Sequence of chain 1.D:
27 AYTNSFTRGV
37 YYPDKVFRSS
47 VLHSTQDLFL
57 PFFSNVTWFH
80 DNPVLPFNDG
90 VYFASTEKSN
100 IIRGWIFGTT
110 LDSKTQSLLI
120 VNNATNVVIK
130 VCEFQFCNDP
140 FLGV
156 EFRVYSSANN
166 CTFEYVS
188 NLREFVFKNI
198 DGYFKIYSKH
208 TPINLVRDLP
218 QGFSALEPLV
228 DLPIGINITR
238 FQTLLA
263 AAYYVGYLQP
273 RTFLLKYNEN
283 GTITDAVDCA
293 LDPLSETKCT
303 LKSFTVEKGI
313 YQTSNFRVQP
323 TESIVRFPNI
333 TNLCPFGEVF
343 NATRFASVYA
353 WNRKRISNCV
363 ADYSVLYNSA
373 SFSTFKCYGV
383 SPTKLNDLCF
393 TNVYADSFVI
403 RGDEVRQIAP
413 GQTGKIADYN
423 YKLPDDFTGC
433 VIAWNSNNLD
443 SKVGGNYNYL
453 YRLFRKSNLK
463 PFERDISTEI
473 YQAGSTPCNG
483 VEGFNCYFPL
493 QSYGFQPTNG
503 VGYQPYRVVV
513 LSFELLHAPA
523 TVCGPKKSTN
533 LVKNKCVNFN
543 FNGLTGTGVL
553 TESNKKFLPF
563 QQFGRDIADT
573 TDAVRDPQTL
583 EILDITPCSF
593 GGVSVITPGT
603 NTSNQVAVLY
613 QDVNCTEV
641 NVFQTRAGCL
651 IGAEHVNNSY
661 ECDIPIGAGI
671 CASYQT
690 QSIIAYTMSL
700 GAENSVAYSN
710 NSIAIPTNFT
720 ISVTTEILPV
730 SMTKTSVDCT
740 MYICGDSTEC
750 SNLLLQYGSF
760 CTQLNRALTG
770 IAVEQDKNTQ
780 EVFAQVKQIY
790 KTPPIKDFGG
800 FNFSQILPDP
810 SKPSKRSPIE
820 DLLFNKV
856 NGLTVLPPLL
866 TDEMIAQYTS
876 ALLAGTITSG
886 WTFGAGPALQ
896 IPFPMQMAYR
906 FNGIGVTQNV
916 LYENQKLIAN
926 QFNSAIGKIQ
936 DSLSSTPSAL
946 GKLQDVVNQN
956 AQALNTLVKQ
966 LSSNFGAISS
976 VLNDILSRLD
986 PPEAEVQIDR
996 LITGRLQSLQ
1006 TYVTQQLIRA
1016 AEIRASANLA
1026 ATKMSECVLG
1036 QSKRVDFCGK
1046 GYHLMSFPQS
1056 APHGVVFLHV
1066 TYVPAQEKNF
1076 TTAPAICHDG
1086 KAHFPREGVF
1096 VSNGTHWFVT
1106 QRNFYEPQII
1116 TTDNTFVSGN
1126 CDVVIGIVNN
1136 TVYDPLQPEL

The small molecule below binds the protein below.
Small molecule (SMILES): CC(=O)N[C@H]1[C@H](O[C@H]2[C@H](O)[C@@H](NC(C)=O)CO[C@@H]2CO)O[C@H](CO)[C@@H](O)[C@@H]1O

Binding-site contacts:
Ligand atom C5 contacts residue LEU922 of chain 1.D at 4.0 Å (hydrophobic).
Ligand atom O7 contacts residue ASN717 of chain 1.D at 3.0 Å (h-bond).
Ligand atom C6 contacts residue GLN926 of chain 1.D at 4.1 Å.
Ligand atom C3 contacts residue LEU922 of chain 1.D at 4.3 Å (hydrophobic).
Ligand atom C5 contacts residue GLN926 of chain 1.D at 4.1 Å.
Ligand atom O7 contacts residue ASN925 of chain 1.D at 4.4 Å.
Ligand atom N2 contacts residue LEU922 of chain 1.D at 4.3 Å.
Ligand atom C2 contacts residue ASN717 of chain 1.D at 2.5 Å.
Ligand atom O5 contacts residue GLN1071 of chain 1.D at 4.3 Å.
Ligand atom O6 contacts residue GLN926 of chain 1.D at 3.1 Å (h-bond).
Ligand atom C3 contacts residue ASN717 of chain 1.D at 3.9 Å.
Ligand atom O7 contacts residue LEU922 of chain 1.D at 3.4 Å.
Ligand atom O5 contacts residue ASN717 of chain 1.D at 2.4 Å (h-bond).
Ligand atom C4 contacts residue ASN717 of chain 1.D at 4.3 Å.
Ligand atom C8 contacts residue LEU922 of chain 1.D at 3.6 Å (hydrophobic).
Ligand atom C8 contacts residue ASN925 of chain 1.D at 3.9 Å.
Ligand atom C4 contacts residue LEU922 of chain 1.D at 4.4 Å (hydrophobic).
Ligand atom C7 contacts residue LEU922 of chain 1.D at 3.6 Å (hydrophobic).
Ligand atom N2 contacts residue ASN717 of chain 1.D at 2.9 Å (h-bond).
Ligand atom O7 contacts residue GLN1071 of chain 1.D at 3.9 Å.
Ligand atom O5 contacts residue GLN926 of chain 1.D at 4.4 Å.
Ligand atom C8 contacts residue ASN717 of chain 1.D at 4.3 Å.
Ligand atom C1 contacts residue LEU922 of chain 1.D at 4.3 Å (hydrophobic).
Ligand atom C5 contacts residue ASN717 of chain 1.D at 3.8 Å.
Ligand atom O4 contacts residue LEU922 of chain 1.D at 3.8 Å.
Ligand atom O6 contacts residue THR719 of chain 1.D at 4.1 Å.
Ligand atom C1 contacts residue ASN717 of chain 1.D at 1.5 Å.
Ligand atom C7 contacts residue ASN717 of chain 1.D at 3.2 Å.
Ligand atom C8 contacts residue GLN926 of chain 1.D at 4.0 Å.
Ligand atom C1 contacts residue GLN1071 of chain 1.D at 4.3 Å.